Sequence of chain 1.D:
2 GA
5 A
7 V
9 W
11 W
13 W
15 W

Binding-site contacts:
Ligand atom CA contacts residue TRP9 of chain 1.D at 3.2 Å (hydrophobic).
Ligand atom O contacts residue TRP13 of chain 1.D at 3.3 Å (h-bond).
Ligand atom O contacts residue DLE12 of chain 1.D at 3.0 Å (h-bond).
Ligand atom N contacts residue DLE12 of chain 1.D at 2.9 Å (h-bond).
Ligand atom N contacts residue VAL7 of chain 1.D at 2.9 Å (h-bond).
Ligand atom O contacts residue TRP11 of chain 1.D at 3.0 Å (h-bond).
Ligand atom O contacts residue DVA8 of chain 1.D at 3.3 Å.
Ligand atom N contacts residue DVA8 of chain 1.D at 2.8 Å (h-bond).
Ligand atom O contacts residue DVA6 of chain 1.D at 2.9 Å (h-bond).
Ligand atom CA contacts residue ALA5 of chain 1.D at 3.3 Å (hydrophobic).
Ligand atom O contacts residue TRP11 of chain 1.D at 3.3 Å.
Ligand atom O contacts residue DLE4 of chain 1.D at 2.9 Å (h-bond).
Ligand atom O contacts residue DLE10 of chain 1.D at 2.8 Å (h-bond).
Ligand atom N contacts residue FVA1 of chain 1.D at 2.8 Å (h-bond).
Ligand atom O contacts residue ALA3 of chain 1.D at 2.9 Å (h-bond).
Ligand atom O contacts residue VAL7 of chain 1.D at 2.9 Å (h-bond).
Ligand atom CB contacts residue TRP9 of chain 1.D at 3.3 Å (hydrophobic).
Ligand atom O contacts residue DLE4 of chain 1.D at 3.3 Å.
Ligand atom O contacts residue ETA16 of chain 1.D at 2.9 Å (h-bond).
Ligand atom O contacts residue ALA5 of chain 1.D at 2.9 Å (h-bond).
Ligand atom N contacts residue DVA6 of chain 1.D at 3.0 Å (h-bond).
Ligand atom CA contacts residue DLE10 of chain 1.D at 3.3 Å.
Ligand atom CA contacts residue DVA6 of chain 1.D at 3.3 Å.
Ligand atom N contacts residue DLE4 of chain 1.D at 2.9 Å (h-bond).
Ligand atom CD1 contacts residue TRP11 of chain 1.D at 3.3 Å (hydrophobic).
Ligand atom O contacts residue FVA1 of chain 1.D at 2.8 Å (h-bond).
Ligand atom O contacts residue DVA8 of chain 1.D at 2.9 Å (h-bond).
Ligand atom N contacts residue TRP9 of chain 1.D at 2.9 Å (h-bond).
Ligand atom O contacts residue TRP13 of chain 1.D at 2.9 Å (h-bond).
Ligand atom N contacts residue DLE10 of chain 1.D at 2.9 Å (h-bond).
Ligand atom N contacts residue TRP11 of chain 1.D at 2.8 Å (h-bond).
Ligand atom N contacts residue DLE14 of chain 1.D at 2.9 Å (h-bond).
Ligand atom O contacts residue TRP9 of chain 1.D at 2.8 Å (h-bond).
Ligand atom N contacts residue ALA5 of chain 1.D at 2.8 Å (h-bond).
Ligand atom N contacts residue TRP13 of chain 1.D at 3.1 Å (h-bond).
Ligand atom CA contacts residue DLE4 of chain 1.D at 3.4 Å.
Ligand atom O contacts residue DLE14 of chain 1.D at 2.8 Å (h-bond).
Ligand atom O contacts residue ALA5 of chain 1.D at 3.4 Å.
Ligand atom N contacts residue ALA3 of chain 1.D at 2.9 Å (h-bond).
Ligand atom CA contacts residue DVA8 of chain 1.D at 3.4 Å.

A small-molecule ligand and the protein it binds are described below.
Small molecule (SMILES): CC(C)C[C@@H](NC(=O)[C@H](C)NC(=O)CNC(=O)[C@@H](NC=O)C(C)C)C(=O)N[C@@H](C)C(=O)N[C@@H](C(=O)N[C@H](C(=O)N[C@@H](C(=O)N[C@@H](CC1=c2ccccc2=NC1)C(=O)N[C@H](CC(C)C)C(=O)N[C@@H](CC1=CN=C2C=CC=C[C@@H]12)C(=O)N[C@H](CC(C)C)C(=O)N[C@@H](CC1=CN=C2CC=CC=C12)C(=O)N[C@H](CC(C)C)C(=O)N[C@@H](CC1=c2ccccc2=NC1)C(=O)NCCO)C(C)C)C(C)C)C(C)C